Sequence of chain 10.B:
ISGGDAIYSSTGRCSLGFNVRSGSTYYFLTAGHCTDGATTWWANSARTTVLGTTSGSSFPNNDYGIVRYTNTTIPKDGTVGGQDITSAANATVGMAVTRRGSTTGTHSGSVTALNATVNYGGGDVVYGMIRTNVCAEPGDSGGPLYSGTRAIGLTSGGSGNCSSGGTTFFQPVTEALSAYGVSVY

Binding-site contacts:
Ligand atom O contacts residue GLY139 of chain 10.B at 2.7 Å (h-bond).
Ligand atom N contacts residue TYR1 of chain 10.AA at 0.0 Å (h-bond).
Ligand atom CG contacts residue GLY157 of chain 10.B at 4.2 Å.
Ligand atom CD1 contacts residue GLY157 of chain 10.B at 3.9 Å.
Ligand atom O contacts residue SER141 of chain 10.B at 2.4 Å (h-bond).
Ligand atom CG contacts residue SER141 of chain 10.B at 3.5 Å.
Ligand atom N contacts residue GLY157 of chain 10.B at 4.1 Å.
Ligand atom C contacts residue PRO138 of chain 10.B at 4.1 Å (hydrophobic).
Ligand atom CB contacts residue GLU137 of chain 10.B at 3.5 Å.
Ligand atom CB contacts residue SER141 of chain 10.B at 3.3 Å.
Ligand atom CA contacts residue GOL1 of chain 10.DA at 3.8 Å.
Ligand atom O contacts residue TYR1 of chain 10.AA at 0.0 Å (h-bond).
Ligand atom CB contacts residue TYR1 of chain 10.AA at 0.7 Å (hydrophobic).
Ligand atom CD1 contacts residue GLU137 of chain 10.B at 4.1 Å.
Ligand atom N contacts residue GOL1 of chain 10.DA at 2.4 Å (h-bond).
Ligand atom C contacts residue HIS33 of chain 10.B at 3.7 Å.
Ligand atom OXT contacts residue HIS33 of chain 10.B at 2.7 Å (h-bond).
Ligand atom CD1 contacts residue ALA136 of chain 10.B at 3.7 Å (hydrophobic).
Ligand atom C contacts residue TYR1 of chain 10.AA at 0.0 Å (hydrophobic).
Ligand atom O contacts residue ASP140 of chain 10.B at 3.7 Å.
Ligand atom CA contacts residue PRO138 of chain 10.B at 3.9 Å (hydrophobic).
Ligand atom CB contacts residue PRO138 of chain 10.B at 3.5 Å (hydrophobic).
Ligand atom OXT contacts residue TYR1 of chain 10.AA at 0.0 Å (h-bond).
Ligand atom CA contacts residue TYR1 of chain 10.AA at 0.1 Å (hydrophobic).
Ligand atom CG contacts residue GLU137 of chain 10.B at 3.8 Å.
Ligand atom C contacts residue GLY139 of chain 10.B at 3.8 Å.
Ligand atom OXT contacts residue SER141 of chain 10.B at 2.3 Å (h-bond).
Ligand atom CD2 contacts residue THR155 of chain 10.B at 3.5 Å.
Ligand atom CD2 contacts residue SER141 of chain 10.B at 2.9 Å.
Ligand atom CD2 contacts residue GLY157 of chain 10.B at 3.4 Å.
Ligand atom N contacts residue HIS33 of chain 10.B at 3.8 Å.
Ligand atom N contacts residue SER156 of chain 10.B at 3.5 Å (h-bond).
Ligand atom C contacts residue SER141 of chain 10.B at 1.7 Å.
Ligand atom O contacts residue PRO138 of chain 10.B at 3.6 Å.
Ligand atom CA contacts residue SER141 of chain 10.B at 2.6 Å.
Ligand atom N contacts residue SER141 of chain 10.B at 2.8 Å (h-bond).
Ligand atom CD2 contacts residue TYR1 of chain 10.AA at 1.9 Å (hydrophobic).
Ligand atom CD2 contacts residue SER156 of chain 10.B at 3.2 Å.
Ligand atom CD1 contacts residue TYR1 of chain 10.AA at 0.4 Å (hydrophobic).
Ligand atom CG contacts residue TYR1 of chain 10.AA at 1.1 Å (hydrophobic).

The protein below binds the small molecule below.
Small molecule (SMILES): CC(C)C[C@H](N)C(=O)O